Sequence of chain 24.F:
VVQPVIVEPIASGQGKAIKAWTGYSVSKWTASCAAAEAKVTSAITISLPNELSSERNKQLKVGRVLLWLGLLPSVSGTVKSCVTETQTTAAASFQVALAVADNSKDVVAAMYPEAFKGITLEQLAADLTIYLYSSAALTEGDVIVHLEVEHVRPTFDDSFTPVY

Binding-site contacts:
Ligand atom C6 contacts residue TRP47 of chain 24.F at 3.7 Å (hydrophobic).
Ligand atom C1' contacts residue TRP47 of chain 24.F at 3.7 Å (hydrophobic).
Ligand atom C1' contacts residue LYS143 of chain 24.F at 3.2 Å.
Ligand atom O2' contacts residue LYS143 of chain 24.F at 3.8 Å.
Ligand atom N1 contacts residue TRP47 of chain 24.F at 3.7 Å.
Ligand atom O4' contacts residue LYS143 of chain 24.F at 4.4 Å.
Ligand atom O3' contacts residue GLU140 of chain 24.F at 4.4 Å.
Ligand atom C4' contacts residue GLU140 of chain 24.F at 3.4 Å.
Ligand atom C2' contacts residue LYS143 of chain 24.F at 3.7 Å.
Ligand atom O4' contacts residue TRP47 of chain 24.F at 3.4 Å.
Ligand atom C2' contacts residue GLU140 of chain 24.F at 3.0 Å.
Ligand atom C4 contacts residue TRP47 of chain 24.F at 3.3 Å (hydrophobic).
Ligand atom N3 contacts residue TRP47 of chain 24.F at 3.4 Å.
Ligand atom C8 contacts residue TRP47 of chain 24.F at 3.6 Å (hydrophobic).
Ligand atom O4' contacts residue LYS143 of chain 24.F at 4.2 Å.
Ligand atom N6 contacts residue TRP47 of chain 24.F at 4.2 Å.
Ligand atom O4' contacts residue GLU140 of chain 24.F at 3.0 Å (salt-bridge).
Ligand atom N9 contacts residue TRP47 of chain 24.F at 3.3 Å.
Ligand atom C2 contacts residue TRP47 of chain 24.F at 3.4 Å (hydrophobic).
Ligand atom C8 contacts residue LYS143 of chain 24.F at 2.7 Å.
Ligand atom O2' contacts residue GLU140 of chain 24.F at 2.3 Å (salt-bridge).
Ligand atom C5 contacts residue TRP47 of chain 24.F at 3.8 Å (hydrophobic).
Ligand atom N9 contacts residue GLU140 of chain 24.F at 4.1 Å.
Ligand atom N7 contacts residue LYS143 of chain 24.F at 3.8 Å.
Ligand atom N9 contacts residue LYS143 of chain 24.F at 3.2 Å (salt-bridge).
Ligand atom C3' contacts residue GLU140 of chain 24.F at 3.8 Å.
Ligand atom C1' contacts residue GLU140 of chain 24.F at 2.7 Å.
Ligand atom N7 contacts residue TRP47 of chain 24.F at 3.6 Å.
Ligand atom C5' contacts residue ARG90 of chain 24.F at 4.3 Å.

This protein binds this small molecule.
Small molecule (SMILES): Nc1ncnc2c1ncn2[C@@H]1O[C@H]([C@@H]2O[C@@H]3[C@H](O[P](=O)(O)O2)[C@@H](CO[P](=O)(O)O[C@H]2[C@@H](O)[C@H](n4cnc5c(N)ncnc54)O[C@@H]2COP(=O)=O)O[C@H]3n2ccc(=O)[nH]c2=O)[C@@H](O[P](=O)(O)OC[C@H]2O[C@@H](n3ccc(=O)[nH]c3=O)[C@H](O)[C@@H]2O)[C@H]1O